Binding-site contacts:
Ligand atom C15 contacts residue TRP111 of chain 1.A at 3.3 Å (hydrophobic).
Ligand atom C45 contacts residue TRP20 of chain 1.A at 3.3 Å (hydrophobic).
Ligand atom C23 contacts residue TRP111 of chain 1.A at 3.4 Å (hydrophobic).
Ligand atom C31 contacts residue PHE122 of chain 1.A at 3.4 Å (hydrophobic).
Ligand atom C35 contacts residue PHE122 of chain 1.A at 3.4 Å (hydrophobic).
Ligand atom O6 contacts residue HIS110 of chain 1.A at 2.7 Å (h-bond).
Ligand atom C39 contacts residue VAL47 of chain 1.A at 3.2 Å (hydrophobic).
Ligand atom O6 contacts residue NAP1 of chain 1.C at 3.1 Å.
Ligand atom O19 contacts residue TYR309 of chain 1.A at 3.3 Å.
Ligand atom O30 contacts residue TRP219 of chain 1.A at 3.7 Å.
Ligand atom O19 contacts residue LEU300 of chain 1.A at 3.2 Å (h-bond).
Ligand atom C47 contacts residue TRP20 of chain 1.A at 3.0 Å (hydrophobic).
Ligand atom C9 contacts residue TRP20 of chain 1.A at 3.7 Å (hydrophobic).
Ligand atom C2 contacts residue NAP1 of chain 1.C at 3.5 Å.
Ligand atom O20 contacts residue TYR309 of chain 1.A at 3.7 Å.
Ligand atom O6 contacts residue TYR48 of chain 1.A at 2.7 Å (h-bond).
Ligand atom N18 contacts residue TRP111 of chain 1.A at 3.6 Å.
Ligand atom O20 contacts residue CYS303 of chain 1.A at 3.4 Å.
Ligand atom C14 contacts residue TRP111 of chain 1.A at 3.5 Å (hydrophobic).
Ligand atom C39 contacts residue PHE121 of chain 1.A at 3.8 Å (hydrophobic).
Ligand atom C3 contacts residue HIS110 of chain 1.A at 3.4 Å.
Ligand atom O1 contacts residue TRP20 of chain 1.A at 3.5 Å.
Ligand atom O4 contacts residue TRP111 of chain 1.A at 3.0 Å (h-bond).
Ligand atom C17 contacts residue TRP111 of chain 1.A at 3.4 Å (hydrophobic).
Ligand atom C21 contacts residue THR113 of chain 1.A at 3.7 Å.
Ligand atom O20 contacts residue THR113 of chain 1.A at 3.7 Å.
Ligand atom C3 contacts residue NAP1 of chain 1.C at 3.5 Å.
Ligand atom C34 contacts residue PHE122 of chain 1.A at 3.6 Å (hydrophobic).
Ligand atom O4 contacts residue HIS110 of chain 1.A at 3.3 Å (h-bond).
Ligand atom O20 contacts residue TRP111 of chain 1.A at 3.8 Å.
Ligand atom C21 contacts residue TRP111 of chain 1.A at 3.5 Å (hydrophobic).
Ligand atom N18 contacts residue CYS303 of chain 1.A at 3.6 Å.
Ligand atom C2 contacts residue TRP20 of chain 1.A at 3.6 Å (hydrophobic).
Ligand atom O4 contacts residue NAP1 of chain 1.C at 3.5 Å (h-bond).
Ligand atom C40 contacts residue VAL47 of chain 1.A at 3.1 Å (hydrophobic).
Ligand atom C39 contacts residue GLN49 of chain 1.A at 3.5 Å.
Ligand atom C16 contacts residue LEU300 of chain 1.A at 3.7 Å (hydrophobic).
Ligand atom C36 contacts residue PHE122 of chain 1.A at 3.8 Å (hydrophobic).
Ligand atom C22 contacts residue TRP111 of chain 1.A at 3.6 Å (hydrophobic).
Ligand atom C16 contacts residue TRP111 of chain 1.A at 3.4 Å (hydrophobic).

This small molecule binds to this protein.
Small molecule (SMILES): O=C(O)COc1ccc(-c2ccccc2)cc1C(=O)NCc1cccc([N+](=O)[O-])c1

Sequence of chain 1.A:
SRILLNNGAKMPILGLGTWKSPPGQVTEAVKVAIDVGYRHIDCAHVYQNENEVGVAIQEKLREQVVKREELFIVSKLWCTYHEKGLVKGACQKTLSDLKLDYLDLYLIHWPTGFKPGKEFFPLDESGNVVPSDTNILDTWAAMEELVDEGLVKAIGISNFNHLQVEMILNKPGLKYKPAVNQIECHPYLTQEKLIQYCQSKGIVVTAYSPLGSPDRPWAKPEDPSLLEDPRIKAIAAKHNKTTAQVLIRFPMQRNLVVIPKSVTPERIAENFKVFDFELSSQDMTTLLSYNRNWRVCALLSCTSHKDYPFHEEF